Binding-site contacts:
Ligand atom O5 contacts residue ASN154 of chain 25.C at 2.4 Å (h-bond).
Ligand atom C1 contacts residue SER157 of chain 25.C at 3.9 Å.
Ligand atom C3 contacts residue ASN154 of chain 25.C at 3.8 Å.
Ligand atom C8 contacts residue ASN154 of chain 25.C at 4.2 Å.
Ligand atom N2 contacts residue ASN154 of chain 25.C at 2.9 Å (h-bond).
Ligand atom C5 contacts residue ASN154 of chain 25.C at 3.7 Å.
Ligand atom C4 contacts residue ASN154 of chain 25.C at 4.2 Å.
Ligand atom O5 contacts residue SER157 of chain 25.C at 3.8 Å.
Ligand atom C7 contacts residue ASN154 of chain 25.C at 4.0 Å.
Ligand atom C1 contacts residue ASN154 of chain 25.C at 1.4 Å.
Ligand atom C2 contacts residue ASN154 of chain 25.C at 2.4 Å.

The protein below binds the small molecule below.
Small molecule (SMILES): CC(=O)N[C@@H]1[C@@H](O)[C@H](O)[C@@H](CO)O[C@H]1O

Sequence of chain 25.C:
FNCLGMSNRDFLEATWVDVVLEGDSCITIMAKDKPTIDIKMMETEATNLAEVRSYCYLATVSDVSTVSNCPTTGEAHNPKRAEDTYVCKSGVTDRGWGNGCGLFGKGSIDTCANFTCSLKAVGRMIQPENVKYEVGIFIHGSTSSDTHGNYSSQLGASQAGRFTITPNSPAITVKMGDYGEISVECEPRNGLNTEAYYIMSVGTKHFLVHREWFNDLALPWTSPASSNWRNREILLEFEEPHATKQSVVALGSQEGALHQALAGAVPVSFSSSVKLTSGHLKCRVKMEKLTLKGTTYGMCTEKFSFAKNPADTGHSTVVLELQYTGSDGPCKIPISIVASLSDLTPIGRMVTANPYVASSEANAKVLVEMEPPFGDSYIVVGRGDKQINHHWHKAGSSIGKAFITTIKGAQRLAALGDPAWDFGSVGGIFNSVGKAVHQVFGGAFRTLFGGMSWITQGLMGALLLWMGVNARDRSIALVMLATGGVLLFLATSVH